Binding-site contacts:
Ligand atom N3 contacts residue PHE114 of chain 1.B at 3.3 Å.
Ligand atom O4' contacts residue TRP57 of chain 1.B at 3.4 Å.
Ligand atom C6 contacts residue TRP57 of chain 1.B at 3.4 Å (hydrophobic).
Ligand atom C2' contacts residue PHE114 of chain 1.B at 3.9 Å (hydrophobic).
Ligand atom C3' contacts residue ILE29 of chain 1.B at 3.9 Å (hydrophobic).
Ligand atom N4 contacts residue GLN81 of chain 1.B at 3.4 Å (h-bond).
Ligand atom C2' contacts residue ILE29 of chain 1.B at 3.7 Å (hydrophobic).
Ligand atom N4 contacts residue VAL84 of chain 1.B at 3.5 Å.
Ligand atom O3' contacts residue GLU172 of chain 1.B at 2.8 Å (salt-bridge).
Ligand atom C3' contacts residue GLU172 of chain 1.B at 3.2 Å.
Ligand atom C1' contacts residue TYR70 of chain 1.B at 3.9 Å (hydrophobic).
Ligand atom C3' contacts residue TYR70 of chain 1.B at 3.6 Å (hydrophobic).
Ligand atom C6 contacts residue ARG105 of chain 1.B at 3.8 Å.
Ligand atom C2 contacts residue PHE114 of chain 1.B at 3.4 Å (hydrophobic).
Ligand atom C5' contacts residue ARG169 of chain 1.B at 3.6 Å.
Ligand atom C5 contacts residue GLU52 of chain 1.B at 3.5 Å.
Ligand atom C4' contacts residue GLU172 of chain 1.B at 3.6 Å.
Ligand atom N3 contacts residue PHE80 of chain 1.B at 3.8 Å.
Ligand atom O5' contacts residue ARG105 of chain 1.B at 2.9 Å (salt-bridge).
Ligand atom O2 contacts residue GLN81 of chain 1.B at 3.8 Å.
Ligand atom O5' contacts residue GLU52 of chain 1.B at 2.4 Å (salt-bridge).
Ligand atom O2 contacts residue MET69 of chain 1.B at 3.6 Å.
Ligand atom C2 contacts residue PHE80 of chain 1.B at 3.6 Å (hydrophobic).
Ligand atom C5 contacts residue TRP57 of chain 1.B at 3.5 Å (hydrophobic).
Ligand atom C5' contacts residue GLU172 of chain 1.B at 4.0 Å.
Ligand atom O3' contacts residue TYR70 of chain 1.B at 2.6 Å (h-bond).
Ligand atom O2 contacts residue PHE80 of chain 1.B at 3.4 Å.
Ligand atom O3' contacts residue ILE29 of chain 1.B at 3.9 Å.
Ligand atom C5' contacts residue VAL54 of chain 1.B at 3.9 Å (hydrophobic).
Ligand atom N1 contacts residue PHE114 of chain 1.B at 3.9 Å.
Ligand atom O4' contacts residue LEU66 of chain 1.B at 3.5 Å.
Ligand atom N4 contacts residue ALA110 of chain 1.B at 3.6 Å.
Ligand atom N4 contacts residue PHE114 of chain 1.B at 3.5 Å.
Ligand atom C5' contacts residue GLU52 of chain 1.B at 3.4 Å.
Ligand atom O2 contacts residue PHE114 of chain 1.B at 3.6 Å.
Ligand atom C4 contacts residue PHE114 of chain 1.B at 3.5 Å (hydrophobic).
Ligand atom C2' contacts residue TYR70 of chain 1.B at 3.5 Å (hydrophobic).
Ligand atom C6 contacts residue GLU52 of chain 1.B at 3.5 Å.
Ligand atom N3 contacts residue GLN81 of chain 1.B at 3.2 Å (h-bond).
Ligand atom C2 contacts residue GLN81 of chain 1.B at 3.9 Å.

A small-molecule ligand and the protein it binds are described below.
Small molecule (SMILES): Nc1ccn([C@H]2C[C@H](O)[C@@H](CO)O2)c(=O)n1

Sequence of chain 1.B:
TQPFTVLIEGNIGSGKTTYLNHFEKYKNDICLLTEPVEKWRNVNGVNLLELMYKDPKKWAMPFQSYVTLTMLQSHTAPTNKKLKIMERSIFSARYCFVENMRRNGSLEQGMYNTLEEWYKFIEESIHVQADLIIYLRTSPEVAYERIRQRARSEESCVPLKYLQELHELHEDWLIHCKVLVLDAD